Sequence of chain 1.A:
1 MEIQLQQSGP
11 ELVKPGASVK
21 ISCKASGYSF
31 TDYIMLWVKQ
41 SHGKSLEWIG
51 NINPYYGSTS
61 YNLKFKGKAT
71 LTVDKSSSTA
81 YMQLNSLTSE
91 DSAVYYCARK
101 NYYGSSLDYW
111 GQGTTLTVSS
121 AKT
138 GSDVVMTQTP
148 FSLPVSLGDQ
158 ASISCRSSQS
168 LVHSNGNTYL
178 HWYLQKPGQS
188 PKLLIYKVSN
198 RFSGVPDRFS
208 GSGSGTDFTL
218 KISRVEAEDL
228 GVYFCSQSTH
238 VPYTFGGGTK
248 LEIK

A protein and the small-molecule ligand that binds it are described below.
Small molecule (SMILES): OC[C@H]1O[C@H](O[C@H]2O[C@H](CO)[C@@H](O)[C@H](O)[C@H]2O)[C@H](O)[C@@H](O)[C@@H]1O

Binding-site contacts:
Ligand atom O5 contacts residue VAL169 of chain 1.A at 3.9 Å.
Ligand atom C5 contacts residue THR236 of chain 1.A at 4.2 Å.
Ligand atom C1 contacts residue SER171 of chain 1.A at 3.4 Å.
Ligand atom C2 contacts residue SER171 of chain 1.A at 3.8 Å.
Ligand atom C2 contacts residue HIS237 of chain 1.A at 3.5 Å.
Ligand atom O6 contacts residue VAL169 of chain 1.A at 4.5 Å.
Ligand atom C6 contacts residue VAL169 of chain 1.A at 3.9 Å (hydrophobic).
Ligand atom C6 contacts residue SER171 of chain 1.A at 3.8 Å.
Ligand atom O4 contacts residue THR236 of chain 1.A at 4.0 Å.
Ligand atom C2 contacts residue THR236 of chain 1.A at 4.2 Å.
Ligand atom C2 contacts residue VAL169 of chain 1.A at 4.0 Å (hydrophobic).
Ligand atom C6 contacts residue THR236 of chain 1.A at 3.8 Å.
Ligand atom C1 contacts residue HIS170 of chain 1.A at 4.1 Å.
Ligand atom C6 contacts residue HIS170 of chain 1.A at 3.6 Å.
Ligand atom O2 contacts residue HIS237 of chain 1.A at 3.4 Å.
Ligand atom O1 contacts residue SER171 of chain 1.A at 4.0 Å.
Ligand atom C3 contacts residue HIS237 of chain 1.A at 3.6 Å.
Ligand atom C1 contacts residue THR236 of chain 1.A at 4.4 Å.
Ligand atom O1 contacts residue VAL169 of chain 1.A at 4.5 Å.
Ligand atom O5 contacts residue HIS170 of chain 1.A at 3.5 Å.
Ligand atom O5 contacts residue THR236 of chain 1.A at 4.0 Å.
Ligand atom O3 contacts residue HIS237 of chain 1.A at 2.7 Å (h-bond).
Ligand atom O6 contacts residue SER171 of chain 1.A at 2.6 Å (h-bond).
Ligand atom O5 contacts residue SER171 of chain 1.A at 3.2 Å (h-bond).
Ligand atom C5 contacts residue VAL169 of chain 1.A at 4.1 Å (hydrophobic).
Ligand atom C1 contacts residue VAL169 of chain 1.A at 3.4 Å (hydrophobic).
Ligand atom C4 contacts residue THR236 of chain 1.A at 3.7 Å.
Ligand atom O2 contacts residue VAL169 of chain 1.A at 4.2 Å.
Ligand atom O2 contacts residue SER171 of chain 1.A at 3.6 Å.
Ligand atom O6 contacts residue HIS170 of chain 1.A at 3.2 Å (h-bond).
Ligand atom C5 contacts residue SER171 of chain 1.A at 3.8 Å.
Ligand atom C4 contacts residue HIS237 of chain 1.A at 4.1 Å.